Sequence of chain 1.B:
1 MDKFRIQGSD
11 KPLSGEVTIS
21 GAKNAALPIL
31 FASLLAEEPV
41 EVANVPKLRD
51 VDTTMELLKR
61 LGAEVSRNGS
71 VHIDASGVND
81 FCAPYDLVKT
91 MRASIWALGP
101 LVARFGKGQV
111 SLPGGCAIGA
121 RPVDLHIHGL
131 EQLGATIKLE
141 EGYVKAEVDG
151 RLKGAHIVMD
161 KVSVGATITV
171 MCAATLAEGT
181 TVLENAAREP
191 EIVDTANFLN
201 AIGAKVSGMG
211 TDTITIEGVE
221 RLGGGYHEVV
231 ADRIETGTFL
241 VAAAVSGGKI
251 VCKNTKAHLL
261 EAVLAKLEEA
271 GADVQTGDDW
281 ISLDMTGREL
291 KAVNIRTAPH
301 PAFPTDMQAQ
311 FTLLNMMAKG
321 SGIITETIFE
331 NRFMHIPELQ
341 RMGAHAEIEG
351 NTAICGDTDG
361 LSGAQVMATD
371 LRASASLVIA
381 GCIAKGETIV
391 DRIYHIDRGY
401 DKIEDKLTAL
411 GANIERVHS

Binding-site contacts:
Ligand atom O1B contacts residue GLY165 of chain 1.B at 2.9 Å (h-bond).
Ligand atom C5 contacts residue SER163 of chain 1.B at 3.5 Å.
Ligand atom C5 contacts residue PRO122 of chain 1.B at 3.3 Å (hydrophobic).
Ligand atom O4 contacts residue LEU125 of chain 1.B at 2.8 Å (h-bond).
Ligand atom O4 contacts residue PRO122 of chain 1.B at 3.3 Å (h-bond).
Ligand atom O2' contacts residue ARG121 of chain 1.B at 3.5 Å.
Ligand atom O2B contacts residue GOL1 of chain 1.L at 2.9 Å (h-bond).
Ligand atom N3 contacts residue PRO122 of chain 1.B at 3.2 Å (h-bond).
Ligand atom O4 contacts residue HIS126 of chain 1.B at 3.5 Å.
Ligand atom C4' contacts residue ASP306 of chain 1.B at 3.4 Å.
Ligand atom N3 contacts residue ASP124 of chain 1.B at 2.8 Å (salt-bridge).
Ligand atom O3' contacts residue ASN24 of chain 1.B at 3.1 Å (h-bond).
Ligand atom O2A contacts residue VAL164 of chain 1.B at 2.7 Å (h-bond).
Ligand atom O4' contacts residue PHE329 of chain 1.B at 3.3 Å.
Ligand atom O1B contacts residue GOL1 of chain 1.L at 2.5 Å (h-bond).
Ligand atom O2' contacts residue ALA120 of chain 1.B at 2.6 Å (h-bond).
Ligand atom C4 contacts residue ASP124 of chain 1.B at 3.5 Å.
Ligand atom O4' contacts residue THR305 of chain 1.B at 3.5 Å.
Ligand atom PB contacts residue GOL1 of chain 1.L at 3.4 Å.
Ligand atom O7' contacts residue ASN24 of chain 1.B at 3.1 Å.
Ligand atom O1A contacts residue GLY165 of chain 1.B at 3.6 Å (h-bond).
Ligand atom C8' contacts residue ASN24 of chain 1.B at 3.4 Å.
Ligand atom O3' contacts residue ASP306 of chain 1.B at 3.1 Å (salt-bridge).
Ligand atom O2A contacts residue SER163 of chain 1.B at 3.6 Å.
Ligand atom C6' contacts residue THR305 of chain 1.B at 3.6 Å.
Ligand atom C2' contacts residue ASN24 of chain 1.B at 3.6 Å.
Ligand atom O7' contacts residue TRP96 of chain 1.B at 3.3 Å.
Ligand atom O2B contacts residue ARG121 of chain 1.B at 3.0 Å (salt-bridge).
Ligand atom O2' contacts residue PRO122 of chain 1.B at 3.6 Å.
Ligand atom O4 contacts residue ASP124 of chain 1.B at 3.4 Å (salt-bridge).
Ligand atom O4' contacts residue ASP306 of chain 1.B at 2.6 Å (salt-bridge).
Ligand atom C8' contacts residue PO41 of chain 1.K at 3.5 Å.
Ligand atom N2' contacts residue PO41 of chain 1.K at 2.9 Å (h-bond).
Ligand atom C7' contacts residue ASN24 of chain 1.B at 3.1 Å.
Ligand atom O4 contacts residue VAL123 of chain 1.B at 3.3 Å.
Ligand atom N3 contacts residue LEU125 of chain 1.B at 3.4 Å.
Ligand atom C4 contacts residue LEU125 of chain 1.B at 3.5 Å (hydrophobic).
Ligand atom O3B contacts residue ILE328 of chain 1.B at 2.8 Å (h-bond).
Ligand atom O1A contacts residue SER163 of chain 1.B at 2.7 Å (h-bond).
Ligand atom C4 contacts residue PRO122 of chain 1.B at 3.0 Å (hydrophobic).

This small molecule binds to this protein.
Small molecule (SMILES): CC(=O)N[C@H]1[C@@H](O[P](=O)(O)O[P](=O)(O)OC[C@H]2O[C@@H](n3ccc(=O)[nH]c3=O)[C@H](O)[C@@H]2O)O[C@H](CO)[C@@H](O)[C@@H]1O